Sequence of chain 5.A:
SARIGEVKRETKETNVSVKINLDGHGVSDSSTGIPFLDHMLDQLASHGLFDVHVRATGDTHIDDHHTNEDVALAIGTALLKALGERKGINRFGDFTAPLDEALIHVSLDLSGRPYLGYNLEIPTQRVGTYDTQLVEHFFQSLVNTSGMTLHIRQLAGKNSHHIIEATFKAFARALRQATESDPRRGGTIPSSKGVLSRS

Sequence of chain 23.A:
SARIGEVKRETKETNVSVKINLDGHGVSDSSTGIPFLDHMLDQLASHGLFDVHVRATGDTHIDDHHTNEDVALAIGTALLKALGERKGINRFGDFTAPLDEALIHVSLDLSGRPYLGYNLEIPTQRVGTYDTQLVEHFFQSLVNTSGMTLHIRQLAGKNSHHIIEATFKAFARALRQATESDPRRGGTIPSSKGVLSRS

This small molecule binds to this protein.
Small molecule (SMILES): O=P(O)(O)C[C@@H](O)Cn1cncn1

Sequence of chain 3.A:
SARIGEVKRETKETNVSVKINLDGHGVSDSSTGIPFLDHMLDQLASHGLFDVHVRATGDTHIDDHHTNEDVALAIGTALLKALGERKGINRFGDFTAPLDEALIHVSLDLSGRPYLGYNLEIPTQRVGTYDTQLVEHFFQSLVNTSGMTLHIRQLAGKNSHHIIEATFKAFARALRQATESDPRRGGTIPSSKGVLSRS

Binding-site contacts:
Ligand atom C5 contacts residue HIS167 of chain 3.A at 3.3 Å.
Ligand atom N4 contacts residue HIS71 of chain 23.A at 3.0 Å (h-bond).
Ligand atom C6 contacts residue GLU171 of chain 3.A at 3.1 Å.
Ligand atom N1 contacts residue MN1 of chain 5.C at 2.3 Å.
Ligand atom C6 contacts residue MN1 of chain 5.C at 3.5 Å.
Ligand atom C5 contacts residue HIS168 of chain 3.A at 3.9 Å.
Ligand atom N4 contacts residue GLU75 of chain 23.A at 3.1 Å (salt-bridge).
Ligand atom N2 contacts residue GLU171 of chain 3.A at 3.8 Å.
Ligand atom O13 contacts residue HIS72 of chain 23.A at 3.1 Å (h-bond).
Ligand atom C8 contacts residue GLU171 of chain 3.A at 3.5 Å.
Ligand atom C3 contacts residue GLU75 of chain 23.A at 3.8 Å.
Ligand atom N1 contacts residue HIS167 of chain 3.A at 3.1 Å (h-bond).
Ligand atom C3 contacts residue MN1 of chain 5.B at 3.2 Å.
Ligand atom N4 contacts residue HIS168 of chain 3.A at 3.3 Å (h-bond).
Ligand atom O11 contacts residue LYS199 of chain 5.A at 2.7 Å (salt-bridge).
Ligand atom C7 contacts residue GLU171 of chain 3.A at 3.5 Å.
Ligand atom C5 contacts residue MN1 of chain 5.C at 3.3 Å.
Ligand atom O13 contacts residue MN1 of chain 5.C at 2.4 Å.
Ligand atom N1 contacts residue HIS72 of chain 23.A at 3.3 Å (h-bond).
Ligand atom P9 contacts residue ARG119 of chain 5.A at 3.9 Å.
Ligand atom O13 contacts residue HIS45 of chain 3.A at 3.3 Å (h-bond).
Ligand atom O10 contacts residue LYS175 of chain 3.A at 2.7 Å (salt-bridge).
Ligand atom O11 contacts residue ARG119 of chain 5.A at 2.8 Å (salt-bridge).
Ligand atom C3 contacts residue LEU105 of chain 3.A at 3.8 Å (hydrophobic).
Ligand atom C5 contacts residue MN1 of chain 5.B at 3.3 Å.
Ligand atom C5 contacts residue HIS72 of chain 23.A at 3.6 Å.
Ligand atom C7 contacts residue GLU19 of chain 23.A at 3.4 Å.
Ligand atom O10 contacts residue ARG97 of chain 5.A at 2.8 Å (salt-bridge).
Ligand atom O12 contacts residue ARG97 of chain 5.A at 2.8 Å (salt-bridge).
Ligand atom P9 contacts residue SER197 of chain 5.A at 3.8 Å.
Ligand atom N4 contacts residue MN1 of chain 5.B at 2.2 Å.
Ligand atom O10 contacts residue ARG119 of chain 5.A at 3.0 Å (salt-bridge).
Ligand atom N2 contacts residue MN1 of chain 5.C at 3.2 Å.
Ligand atom O13 contacts residue GLU19 of chain 23.A at 2.7 Å (salt-bridge).
Ligand atom C5 contacts residue HIS71 of chain 23.A at 3.2 Å.
Ligand atom C7 contacts residue MN1 of chain 5.C at 3.5 Å.
Ligand atom O12 contacts residue SER197 of chain 5.A at 2.6 Å (h-bond).
Ligand atom O13 contacts residue GLU171 of chain 3.A at 3.5 Å (salt-bridge).
Ligand atom P9 contacts residue ARG97 of chain 5.A at 3.7 Å.
Ligand atom N1 contacts residue GLU171 of chain 3.A at 3.1 Å (salt-bridge).